Sequence of chain 1.A:
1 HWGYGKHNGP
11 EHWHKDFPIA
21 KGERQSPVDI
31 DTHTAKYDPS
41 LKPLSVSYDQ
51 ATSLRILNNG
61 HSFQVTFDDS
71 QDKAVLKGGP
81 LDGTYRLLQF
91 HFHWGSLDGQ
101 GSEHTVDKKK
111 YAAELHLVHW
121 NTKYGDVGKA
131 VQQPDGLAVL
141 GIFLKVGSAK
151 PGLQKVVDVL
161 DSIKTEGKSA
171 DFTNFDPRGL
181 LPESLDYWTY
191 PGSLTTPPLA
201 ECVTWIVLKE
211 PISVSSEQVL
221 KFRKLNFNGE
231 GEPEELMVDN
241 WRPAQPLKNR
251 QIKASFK

This protein binds this small molecule.
Small molecule (SMILES): CC(C)NC[C@@H](O)COc1ccc(C(=O)NCCc2ccc(S(N)(=O)=O)cc2)cc1

Binding-site contacts:
Ligand atom O15 contacts residue VAL127 of chain 1.A at 3.6 Å.
Ligand atom C05 contacts residue LEU194 of chain 1.A at 4.0 Å (hydrophobic).
Ligand atom C24 contacts residue GLY128 of chain 1.A at 4.0 Å.
Ligand atom O25 contacts residue GLY128 of chain 1.A at 3.6 Å.
Ligand atom C21 contacts residue VAL127 of chain 1.A at 3.5 Å (hydrophobic).
Ligand atom S07 contacts residue HIS91 of chain 1.A at 3.9 Å.
Ligand atom N10 contacts residue ZN1 of chain 1.B at 2.0 Å.
Ligand atom O09 contacts residue HIS116 of chain 1.A at 3.4 Å (h-bond).
Ligand atom C06 contacts residue HIS91 of chain 1.A at 4.0 Å.
Ligand atom C03 contacts residue THR196 of chain 1.A at 3.3 Å.
Ligand atom O09 contacts residue VAL118 of chain 1.A at 4.0 Å.
Ligand atom C02 contacts residue THR196 of chain 1.A at 3.2 Å.
Ligand atom N10 contacts residue HIS91 of chain 1.A at 3.2 Å (h-bond).
Ligand atom C16 contacts residue VAL127 of chain 1.A at 4.0 Å (hydrophobic).
Ligand atom O09 contacts residue TRP205 of chain 1.A at 3.9 Å.
Ligand atom O08 contacts residue TRP205 of chain 1.A at 3.4 Å.
Ligand atom C18 contacts residue GLY128 of chain 1.A at 3.9 Å.
Ligand atom O08 contacts residue THR195 of chain 1.A at 3.0 Å (h-bond).
Ligand atom O09 contacts residue HIS91 of chain 1.A at 3.4 Å.
Ligand atom S07 contacts residue THR195 of chain 1.A at 3.9 Å.
Ligand atom N10 contacts residue THR195 of chain 1.A at 2.8 Å (h-bond).
Ligand atom C06 contacts residue VAL118 of chain 1.A at 3.8 Å (hydrophobic).
Ligand atom C14 contacts residue VAL127 of chain 1.A at 3.8 Å (hydrophobic).
Ligand atom C02 contacts residue LEU194 of chain 1.A at 3.8 Å (hydrophobic).
Ligand atom O09 contacts residue ZN1 of chain 1.B at 3.1 Å.
Ligand atom O08 contacts residue LEU194 of chain 1.A at 3.5 Å.
Ligand atom C20 contacts residue VAL127 of chain 1.A at 3.8 Å (hydrophobic).
Ligand atom N10 contacts residue HIS93 of chain 1.A at 3.4 Å (h-bond).
Ligand atom N10 contacts residue HIS116 of chain 1.A at 3.5 Å (h-bond).
Ligand atom C06 contacts residue LEU194 of chain 1.A at 4.0 Å (hydrophobic).
Ligand atom S07 contacts residue HIS116 of chain 1.A at 4.0 Å.
Ligand atom C05 contacts residue GLN89 of chain 1.A at 3.9 Å.
Ligand atom N13 contacts residue VAL131 of chain 1.A at 3.8 Å.
Ligand atom C04 contacts residue LEU194 of chain 1.A at 3.9 Å (hydrophobic).
Ligand atom S07 contacts residue ZN1 of chain 1.B at 3.1 Å.
Ligand atom C01 contacts residue HIS91 of chain 1.A at 4.1 Å.
Ligand atom O09 contacts residue VAL139 of chain 1.A at 3.6 Å.
Ligand atom O15 contacts residue LEU88 of chain 1.A at 3.7 Å.
Ligand atom C03 contacts residue LEU194 of chain 1.A at 3.8 Å (hydrophobic).
Ligand atom C01 contacts residue LEU194 of chain 1.A at 4.0 Å (hydrophobic).